Sequence of chain 1.B:
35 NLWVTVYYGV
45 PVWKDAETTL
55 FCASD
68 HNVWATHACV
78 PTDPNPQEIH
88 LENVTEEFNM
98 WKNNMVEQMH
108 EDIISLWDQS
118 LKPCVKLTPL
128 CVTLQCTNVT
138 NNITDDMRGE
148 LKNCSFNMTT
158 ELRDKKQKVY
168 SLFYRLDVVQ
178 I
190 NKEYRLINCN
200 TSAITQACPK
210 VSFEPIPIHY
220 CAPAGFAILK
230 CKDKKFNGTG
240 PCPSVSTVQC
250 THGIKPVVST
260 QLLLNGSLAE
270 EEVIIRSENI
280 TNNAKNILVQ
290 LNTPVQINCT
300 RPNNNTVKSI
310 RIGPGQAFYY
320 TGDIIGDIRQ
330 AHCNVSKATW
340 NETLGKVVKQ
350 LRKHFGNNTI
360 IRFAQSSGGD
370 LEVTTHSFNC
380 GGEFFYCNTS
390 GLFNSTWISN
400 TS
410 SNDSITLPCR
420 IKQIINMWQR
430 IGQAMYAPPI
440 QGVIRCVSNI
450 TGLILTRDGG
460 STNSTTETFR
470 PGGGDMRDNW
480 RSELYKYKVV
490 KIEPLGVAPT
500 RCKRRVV

Binding-site contacts:
Ligand atom N2 contacts residue ASN135 of chain 1.B at 2.9 Å (h-bond).
Ligand atom C2 contacts residue ASN135 of chain 1.B at 2.5 Å.
Ligand atom C1 contacts residue ASN135 of chain 1.B at 1.5 Å.
Ligand atom C5 contacts residue ASN135 of chain 1.B at 3.8 Å.
Ligand atom C8 contacts residue ASN135 of chain 1.B at 3.8 Å.
Ligand atom O7 contacts residue ASN135 of chain 1.B at 3.3 Å (h-bond).
Ligand atom C4 contacts residue ASN135 of chain 1.B at 4.3 Å.
Ligand atom C7 contacts residue ASN135 of chain 1.B at 3.3 Å.
Ligand atom C3 contacts residue ASN135 of chain 1.B at 3.9 Å.
Ligand atom C8 contacts residue THR134 of chain 1.B at 4.2 Å.
Ligand atom O5 contacts residue ASN135 of chain 1.B at 2.5 Å (h-bond).

A small-molecule ligand and the protein it binds are described below.
Small molecule (SMILES): CC(=O)N[C@@H]1[C@@H](O)[C@H](O)[C@@H](CO)O[C@H]1O